This small molecule binds to this protein.
Small molecule (SMILES): CC(=O)N[C@@H]1[C@@H](O)[C@H](O[C@@H]2O[C@H](CO)[C@H](O)[C@H](O)[C@H]2O)[C@@H](CO)O[C@H]1O

Sequence of chain 1.B:
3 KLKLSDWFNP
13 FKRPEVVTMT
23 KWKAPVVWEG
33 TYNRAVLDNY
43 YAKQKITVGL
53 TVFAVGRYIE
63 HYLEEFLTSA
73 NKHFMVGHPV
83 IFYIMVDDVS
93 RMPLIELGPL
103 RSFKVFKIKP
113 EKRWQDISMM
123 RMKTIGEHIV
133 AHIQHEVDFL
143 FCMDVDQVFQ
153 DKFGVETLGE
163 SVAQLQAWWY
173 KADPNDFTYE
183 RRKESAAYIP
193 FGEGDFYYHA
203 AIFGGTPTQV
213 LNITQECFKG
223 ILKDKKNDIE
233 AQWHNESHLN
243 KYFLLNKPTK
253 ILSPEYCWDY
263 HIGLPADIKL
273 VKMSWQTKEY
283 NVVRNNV

Binding-site contacts:
Ligand atom C5 contacts residue GLN168 of chain 1.B at 3.9 Å.
Ligand atom C7 contacts residue TRP171 of chain 1.B at 3.5 Å (hydrophobic).
Ligand atom C4 contacts residue GLN168 of chain 1.B at 4.0 Å.
Ligand atom C2 contacts residue TRP277 of chain 1.B at 3.8 Å (hydrophobic).
Ligand atom O5 contacts residue GLN168 of chain 1.B at 3.1 Å (h-bond).
Ligand atom C6 contacts residue TYR199 of chain 1.B at 3.5 Å (hydrophobic).
Ligand atom C5 contacts residue TRP170 of chain 1.B at 4.0 Å (hydrophobic).
Ligand atom O6 contacts residue THR180 of chain 1.B at 2.8 Å (h-bond).
Ligand atom O7 contacts residue TRP171 of chain 1.B at 3.6 Å.
Ligand atom C6 contacts residue GLU238 of chain 1.B at 3.4 Å.
Ligand atom C2 contacts residue GLN168 of chain 1.B at 3.9 Å.
Ligand atom C3 contacts residue UDP1 of chain 1.G at 3.5 Å.
Ligand atom O4 contacts residue GLN168 of chain 1.B at 3.1 Å (h-bond).
Ligand atom C4 contacts residue TRP235 of chain 1.B at 3.7 Å (hydrophobic).
Ligand atom O3 contacts residue GLN168 of chain 1.B at 3.7 Å.
Ligand atom O6 contacts residue TRP235 of chain 1.B at 3.6 Å.
Ligand atom O3 contacts residue UDP1 of chain 1.G at 2.6 Å (h-bond).
Ligand atom C6 contacts residue GLN168 of chain 1.B at 4.0 Å.
Ligand atom O4 contacts residue TRP277 of chain 1.B at 3.7 Å.
Ligand atom O4 contacts residue GLU238 of chain 1.B at 2.6 Å (salt-bridge).
Ligand atom O1 contacts residue TRP170 of chain 1.B at 4.0 Å.
Ligand atom N2 contacts residue TRP170 of chain 1.B at 3.5 Å.
Ligand atom C5 contacts residue TRP235 of chain 1.B at 3.7 Å (hydrophobic).
Ligand atom O2 contacts residue LYS280 of chain 1.B at 3.3 Å.
Ligand atom C3 contacts residue TRP170 of chain 1.B at 3.6 Å (hydrophobic).
Ligand atom C1 contacts residue GLN168 of chain 1.B at 3.7 Å.
Ligand atom N2 contacts residue TRP171 of chain 1.B at 4.1 Å.
Ligand atom O3 contacts residue TRP171 of chain 1.B at 2.9 Å (h-bond).
Ligand atom O2 contacts residue TRP277 of chain 1.B at 3.5 Å.
Ligand atom O4 contacts residue HIS201 of chain 1.B at 4.0 Å.
Ligand atom C1 contacts residue TRP170 of chain 1.B at 3.7 Å (hydrophobic).
Ligand atom C5 contacts residue GLU238 of chain 1.B at 4.0 Å.
Ligand atom O4 contacts residue GLN168 of chain 1.B at 3.6 Å (h-bond).
Ligand atom C4 contacts residue GLU238 of chain 1.B at 3.3 Å.
Ligand atom C2 contacts residue TRP170 of chain 1.B at 4.0 Å (hydrophobic).
Ligand atom C6 contacts residue THR180 of chain 1.B at 3.4 Å.
Ligand atom C6 contacts residue TRP235 of chain 1.B at 3.8 Å (hydrophobic).
Ligand atom C8 contacts residue TRP171 of chain 1.B at 3.5 Å (hydrophobic).
Ligand atom C3 contacts residue TRP235 of chain 1.B at 3.8 Å (hydrophobic).
Ligand atom O6 contacts residue TRP171 of chain 1.B at 3.9 Å.